Sequence of chain 44.F:
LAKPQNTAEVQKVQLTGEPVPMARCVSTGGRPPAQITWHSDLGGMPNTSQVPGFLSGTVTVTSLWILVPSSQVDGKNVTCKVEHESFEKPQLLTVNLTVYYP

Binding-site contacts:
Ligand atom C6 contacts residue THR94 of chain 44.F at 4.0 Å.
Ligand atom C8 contacts residue ASN77 of chain 44.F at 4.1 Å.
Ligand atom C7 contacts residue NAG1 of chain 44.L at 4.3 Å.
Ligand atom C2 contacts residue ASN77 of chain 44.F at 2.3 Å.
Ligand atom N2 contacts residue NAG1 of chain 44.L at 4.2 Å.
Ligand atom C1 contacts residue ASN77 of chain 44.F at 1.5 Å.
Ligand atom C5 contacts residue NAG1 of chain 44.L at 4.5 Å.
Ligand atom O5 contacts residue NAG1 of chain 44.L at 4.2 Å.
Ligand atom C2 contacts residue NAG1 of chain 44.L at 4.3 Å.
Ligand atom C1 contacts residue NAG1 of chain 44.L at 3.4 Å.
Ligand atom O7 contacts residue ASN77 of chain 44.F at 2.3 Å (h-bond).
Ligand atom N2 contacts residue ASN77 of chain 44.F at 2.8 Å (h-bond).
Ligand atom C8 contacts residue NAG1 of chain 44.L at 4.3 Å.
Ligand atom O5 contacts residue ASN77 of chain 44.F at 2.4 Å (h-bond).
Ligand atom C3 contacts residue ASN77 of chain 44.F at 3.7 Å.
Ligand atom C7 contacts residue ASN77 of chain 44.F at 2.7 Å.
Ligand atom C4 contacts residue ASN77 of chain 44.F at 4.2 Å.
Ligand atom O5 contacts residue THR94 of chain 44.F at 3.8 Å.
Ligand atom C5 contacts residue ASN77 of chain 44.F at 3.7 Å.
Ligand atom O6 contacts residue THR94 of chain 44.F at 4.0 Å.

A protein and the small-molecule ligand that binds it are described below.
Small molecule (SMILES): CC(=O)N[C@H]1[C@H](O[C@H]2[C@H](O)[C@@H](NC(C)=O)CO[C@@H]2CO)O[C@H](CO)[C@@H](O)[C@@H]1O